Sequence of chain 1.A:
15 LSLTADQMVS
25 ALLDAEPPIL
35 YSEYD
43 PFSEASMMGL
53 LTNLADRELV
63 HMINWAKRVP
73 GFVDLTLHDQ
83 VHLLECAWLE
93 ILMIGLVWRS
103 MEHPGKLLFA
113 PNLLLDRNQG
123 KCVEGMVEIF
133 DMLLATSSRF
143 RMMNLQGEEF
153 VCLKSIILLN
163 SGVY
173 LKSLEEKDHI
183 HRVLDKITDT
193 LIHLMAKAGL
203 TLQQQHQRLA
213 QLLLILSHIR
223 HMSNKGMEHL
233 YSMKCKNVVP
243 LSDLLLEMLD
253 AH

Binding-site contacts:
Ligand atom O3 contacts residue ARG101 of chain 1.A at 3.1 Å (salt-bridge).
Ligand atom C16 contacts residue HIS231 of chain 1.A at 3.7 Å.
Ligand atom C2 contacts residue LEU94 of chain 1.A at 4.2 Å (hydrophobic).
Ligand atom C3 contacts residue GLU60 of chain 1.A at 3.2 Å.
Ligand atom C2 contacts residue ALA57 of chain 1.A at 4.1 Å (hydrophobic).
Ligand atom C6 contacts residue PHE111 of chain 1.A at 4.2 Å (hydrophobic).
Ligand atom C1 contacts residue ALA57 of chain 1.A at 3.8 Å (hydrophobic).
Ligand atom C3 contacts residue ARG101 of chain 1.A at 4.1 Å.
Ligand atom C2 contacts residue LEU53 of chain 1.A at 4.2 Å (hydrophobic).
Ligand atom C18 contacts residue LEU91 of chain 1.A at 4.2 Å (hydrophobic).
Ligand atom O17 contacts residue GLY228 of chain 1.A at 3.9 Å.
Ligand atom C12 contacts residue LEU53 of chain 1.A at 4.0 Å (hydrophobic).
Ligand atom O3 contacts residue GLU60 of chain 1.A at 2.4 Å (salt-bridge).
Ligand atom C16 contacts residue MET128 of chain 1.A at 4.2 Å (hydrophobic).
Ligand atom C2 contacts residue PHE111 of chain 1.A at 4.2 Å (hydrophobic).
Ligand atom C2 contacts residue LEU56 of chain 1.A at 4.0 Å (hydrophobic).
Ligand atom C4 contacts residue LEU98 of chain 1.A at 4.0 Å (hydrophobic).
Ligand atom C8 contacts residue LEU91 of chain 1.A at 4.2 Å (hydrophobic).
Ligand atom C3 contacts residue LEU94 of chain 1.A at 4.1 Å (hydrophobic).
Ligand atom O17 contacts residue LEU232 of chain 1.A at 3.5 Å.
Ligand atom C5 contacts residue PHE111 of chain 1.A at 3.9 Å (hydrophobic).
Ligand atom C6 contacts residue LEU98 of chain 1.A at 4.0 Å (hydrophobic).
Ligand atom C15 contacts residue MET95 of chain 1.A at 4.2 Å (hydrophobic).
Ligand atom C7 contacts residue MET95 of chain 1.A at 4.1 Å (hydrophobic).
Ligand atom C11 contacts residue LEU53 of chain 1.A at 3.7 Å (hydrophobic).
Ligand atom O3 contacts residue LEU94 of chain 1.A at 3.7 Å.
Ligand atom C16 contacts residue ILE131 of chain 1.A at 4.1 Å (hydrophobic).
Ligand atom C16 contacts residue GLY228 of chain 1.A at 3.9 Å.
Ligand atom C17 contacts residue HIS231 of chain 1.A at 3.8 Å.
Ligand atom O17 contacts residue MET50 of chain 1.A at 4.2 Å.
Ligand atom C17 contacts residue MET128 of chain 1.A at 3.9 Å (hydrophobic).
Ligand atom C4 contacts residue LEU94 of chain 1.A at 3.6 Å (hydrophobic).
Ligand atom C15 contacts residue GLY228 of chain 1.A at 4.2 Å.
Ligand atom C1 contacts residue PHE111 of chain 1.A at 4.2 Å (hydrophobic).
Ligand atom C1 contacts residue LEU53 of chain 1.A at 3.5 Å (hydrophobic).
Ligand atom C9 contacts residue PHE111 of chain 1.A at 4.2 Å (hydrophobic).
Ligand atom C6 contacts residue MET95 of chain 1.A at 3.8 Å (hydrophobic).
Ligand atom O17 contacts residue HIS231 of chain 1.A at 3.3 Å (h-bond).
Ligand atom C10 contacts residue PHE111 of chain 1.A at 3.9 Å (hydrophobic).
Ligand atom C2 contacts residue GLU60 of chain 1.A at 3.1 Å.

The protein below binds the small molecule below.
Small molecule (SMILES): C[C@]12CC[C@@H]3c4ccc(O)cc4CC[C@H]3[C@@H]1CC[C@@H]2O